The small molecule below binds the protein below.
Small molecule (SMILES): CC(=O)N[C@H]1[C@H](O[C@H]2[C@H](O)[C@@H](NC(C)=O)CO[C@@H]2CO)O[C@H](CO)[C@@H](O[C@@H]2O[C@H](CO[C@H]3O[C@H](CO)[C@@H](O)[C@H](O)[C@@H]3O)[C@@H](O)[C@H](O[C@H]3O[C@H](CO)[C@@H](O)[C@H](O)[C@@H]3O[C@H]3O[C@H](CO)[C@@H](O)[C@H](O)[C@@H]3O[C@H]3O[C@H](CO)[C@@H](O)[C@H](O)[C@@H]3O)[C@@H]2O)[C@@H]1O

Sequence of chain 1.A:
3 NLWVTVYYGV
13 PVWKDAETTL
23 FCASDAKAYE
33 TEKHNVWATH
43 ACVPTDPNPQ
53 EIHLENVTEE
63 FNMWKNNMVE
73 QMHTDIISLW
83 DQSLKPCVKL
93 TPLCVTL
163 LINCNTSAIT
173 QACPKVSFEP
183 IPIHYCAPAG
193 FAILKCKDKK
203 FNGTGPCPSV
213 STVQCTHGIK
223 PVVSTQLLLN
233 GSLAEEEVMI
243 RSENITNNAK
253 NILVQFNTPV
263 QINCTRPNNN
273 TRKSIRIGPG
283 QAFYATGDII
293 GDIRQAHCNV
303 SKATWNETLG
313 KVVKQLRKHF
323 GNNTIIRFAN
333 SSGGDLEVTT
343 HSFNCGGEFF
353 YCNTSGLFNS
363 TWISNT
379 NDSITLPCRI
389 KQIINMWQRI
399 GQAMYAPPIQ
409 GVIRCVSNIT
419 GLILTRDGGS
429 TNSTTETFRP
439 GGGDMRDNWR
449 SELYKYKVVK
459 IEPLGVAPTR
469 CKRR

Binding-site contacts:
Ligand atom C4 contacts residue VAL414 of chain 1.A at 4.0 Å (hydrophobic).
Ligand atom O4 contacts residue VAL414 of chain 1.A at 3.6 Å.
Ligand atom N2 contacts residue ASN232 of chain 1.A at 2.9 Å (h-bond).
Ligand atom C3 contacts residue ASN232 of chain 1.A at 3.8 Å.
Ligand atom C5 contacts residue NAG1 of chain 1.O at 3.8 Å.
Ligand atom C6 contacts residue ARG412 of chain 1.A at 3.6 Å.
Ligand atom C6 contacts residue GLY409 of chain 1.A at 3.7 Å.
Ligand atom C5 contacts residue ARG412 of chain 1.A at 4.0 Å.
Ligand atom C8 contacts residue LEU231 of chain 1.A at 3.8 Å (hydrophobic).
Ligand atom O4 contacts residue SER179 of chain 1.A at 3.6 Å.
Ligand atom C1 contacts residue ASN232 of chain 1.A at 1.4 Å.
Ligand atom O6 contacts residue GLY348 of chain 1.A at 3.3 Å (h-bond).
Ligand atom C6 contacts residue GLY348 of chain 1.A at 3.9 Å.
Ligand atom O6 contacts residue VAL410 of chain 1.A at 3.5 Å (h-bond).
Ligand atom O5 contacts residue ARG412 of chain 1.A at 3.7 Å.
Ligand atom C8 contacts residue PHE345 of chain 1.A at 3.7 Å (hydrophobic).
Ligand atom C5 contacts residue ASN232 of chain 1.A at 3.7 Å.
Ligand atom O4 contacts residue ILE407 of chain 1.A at 3.3 Å.
Ligand atom O4 contacts residue GLY409 of chain 1.A at 3.4 Å.
Ligand atom C8 contacts residue VAL224 of chain 1.A at 3.8 Å (hydrophobic).
Ligand atom O6 contacts residue VAL178 of chain 1.A at 3.6 Å.
Ligand atom C6 contacts residue VAL410 of chain 1.A at 3.3 Å (hydrophobic).
Ligand atom C1 contacts residue SER415 of chain 1.A at 3.9 Å.
Ligand atom O6 contacts residue LYS222 of chain 1.A at 3.2 Å (salt-bridge).
Ligand atom C6 contacts residue NAG1 of chain 1.O at 3.8 Å.
Ligand atom O6 contacts residue ILE407 of chain 1.A at 4.0 Å.
Ligand atom O7 contacts residue ASN346 of chain 1.A at 3.8 Å.
Ligand atom O6 contacts residue SER179 of chain 1.A at 3.9 Å.
Ligand atom O6 contacts residue ARG412 of chain 1.A at 2.7 Å (salt-bridge).
Ligand atom O6 contacts residue CYS413 of chain 1.A at 3.8 Å.
Ligand atom C6 contacts residue CYS413 of chain 1.A at 3.7 Å (hydrophobic).
Ligand atom C4 contacts residue ARG412 of chain 1.A at 4.0 Å.
Ligand atom O5 contacts residue ASN232 of chain 1.A at 2.4 Å (h-bond).
Ligand atom O5 contacts residue CYS413 of chain 1.A at 3.6 Å.
Ligand atom N2 contacts residue SER415 of chain 1.A at 3.9 Å.
Ligand atom O3 contacts residue CYS413 of chain 1.A at 3.3 Å (h-bond).
Ligand atom C7 contacts residue ASN232 of chain 1.A at 3.8 Å.
Ligand atom C5 contacts residue VAL414 of chain 1.A at 3.6 Å (hydrophobic).
Ligand atom C2 contacts residue ASN232 of chain 1.A at 2.5 Å.
Ligand atom O5 contacts residue NAG1 of chain 1.O at 3.9 Å.